Sequence of chain 38.E:
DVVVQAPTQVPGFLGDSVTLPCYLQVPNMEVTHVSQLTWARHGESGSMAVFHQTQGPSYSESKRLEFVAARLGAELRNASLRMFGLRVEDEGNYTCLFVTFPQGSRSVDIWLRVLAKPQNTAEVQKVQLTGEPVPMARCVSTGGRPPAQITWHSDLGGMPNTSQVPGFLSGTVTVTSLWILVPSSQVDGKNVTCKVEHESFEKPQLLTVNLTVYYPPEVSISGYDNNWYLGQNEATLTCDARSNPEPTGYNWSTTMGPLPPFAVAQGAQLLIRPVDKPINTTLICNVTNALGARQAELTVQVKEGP

Binding-site contacts:
Ligand atom C8 contacts residue TYR50 of chain 38.E at 4.1 Å (hydrophobic).
Ligand atom O6 contacts residue ALA96 of chain 38.E at 4.3 Å.
Ligand atom C8 contacts residue PRO48 of chain 38.E at 4.4 Å (hydrophobic).
Ligand atom C6 contacts residue VAL95 of chain 38.E at 3.6 Å (hydrophobic).
Ligand atom O7 contacts residue ASN105 of chain 38.E at 4.0 Å.
Ligand atom C4 contacts residue ASN105 of chain 38.E at 4.3 Å.
Ligand atom C1 contacts residue ASN105 of chain 38.E at 1.4 Å.
Ligand atom O5 contacts residue VAL95 of chain 38.E at 4.5 Å.
Ligand atom N2 contacts residue ASN105 of chain 38.E at 2.9 Å (h-bond).
Ligand atom C5 contacts residue VAL95 of chain 38.E at 4.5 Å (hydrophobic).
Ligand atom C7 contacts residue ASN105 of chain 38.E at 3.6 Å.
Ligand atom C2 contacts residue ASN105 of chain 38.E at 2.5 Å.
Ligand atom O5 contacts residue ALA96 of chain 38.E at 4.5 Å.
Ligand atom C3 contacts residue ASN105 of chain 38.E at 3.8 Å.
Ligand atom O5 contacts residue ASN105 of chain 38.E at 2.4 Å (h-bond).
Ligand atom C5 contacts residue ASN105 of chain 38.E at 3.6 Å.
Ligand atom O6 contacts residue VAL95 of chain 38.E at 2.9 Å (h-bond).

This small molecule binds to this protein.
Small molecule (SMILES): CC(=O)N[C@H]1[C@H](O[C@H]2[C@H](O)[C@@H](NC(C)=O)CO[C@@H]2CO)O[C@H](CO)[C@@H](O[C@@H]2O[C@H](CO)[C@@H](O)[C@H](O)[C@@H]2O)[C@@H]1O